Sequence of chain 2.A:
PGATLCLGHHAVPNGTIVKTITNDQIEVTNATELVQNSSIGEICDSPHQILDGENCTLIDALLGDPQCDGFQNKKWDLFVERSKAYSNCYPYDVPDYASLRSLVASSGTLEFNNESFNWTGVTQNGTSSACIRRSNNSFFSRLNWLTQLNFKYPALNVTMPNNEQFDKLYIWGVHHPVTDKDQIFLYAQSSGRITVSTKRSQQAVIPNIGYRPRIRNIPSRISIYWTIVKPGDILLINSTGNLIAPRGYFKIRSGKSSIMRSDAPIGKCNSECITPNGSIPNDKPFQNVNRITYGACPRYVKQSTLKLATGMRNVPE

The protein below binds the small molecule below.
Small molecule (SMILES): CC(=O)N[C@H]1[C@H](O[C@H]2[C@H](O)[C@@H](NC(C)=O)CO[C@@H]2CO)O[C@H](CO)[C@@H](O)[C@@H]1O

Binding-site contacts:
Ligand atom C4 contacts residue ASN55 of chain 2.A at 4.2 Å.
Ligand atom C2 contacts residue ASN55 of chain 2.A at 2.4 Å.
Ligand atom N2 contacts residue ASN55 of chain 2.A at 2.9 Å (h-bond).
Ligand atom C8 contacts residue GLU54 of chain 2.A at 3.5 Å.
Ligand atom C5 contacts residue TYR86 of chain 2.A at 4.2 Å (hydrophobic).
Ligand atom C3 contacts residue ASN55 of chain 2.A at 3.8 Å.
Ligand atom C7 contacts residue ASN55 of chain 2.A at 3.5 Å.
Ligand atom O7 contacts residue ASN55 of chain 2.A at 3.6 Å.
Ligand atom C6 contacts residue TYR86 of chain 2.A at 3.9 Å (hydrophobic).
Ligand atom C1 contacts residue TYR86 of chain 2.A at 4.3 Å (hydrophobic).
Ligand atom O5 contacts residue ASN55 of chain 2.A at 2.3 Å (h-bond).
Ligand atom O6 contacts residue TYR86 of chain 2.A at 2.9 Å (h-bond).
Ligand atom C1 contacts residue ASN55 of chain 2.A at 1.4 Å.
Ligand atom C5 contacts residue ASN55 of chain 2.A at 3.6 Å.
Ligand atom O5 contacts residue TYR86 of chain 2.A at 3.3 Å (h-bond).